Binding-site contacts:
Ligand atom O6 contacts residue GLN116 of chain 1.A at 2.7 Å (h-bond).
Ligand atom C2 contacts residue ALA118 of chain 1.A at 3.7 Å (hydrophobic).
Ligand atom C3 contacts residue GLU78 of chain 1.A at 3.5 Å.
Ligand atom O2 contacts residue ALA118 of chain 1.A at 2.7 Å (h-bond).
Ligand atom C3 contacts residue ARG112 of chain 1.A at 3.8 Å.
Ligand atom C6 contacts residue GLN116 of chain 1.A at 3.6 Å.
Ligand atom O3 contacts residue ARG112 of chain 1.A at 3.2 Å (salt-bridge).
Ligand atom O2 contacts residue GLU78 of chain 1.A at 3.7 Å.
Ligand atom O2 contacts residue LYS85 of chain 1.A at 3.4 Å.
Ligand atom O6 contacts residue TRP26 of chain 1.A at 3.8 Å.
Ligand atom O5 contacts residue ARG112 of chain 1.A at 3.1 Å (salt-bridge).
Ligand atom O3 contacts residue GLU78 of chain 1.A at 2.7 Å (salt-bridge).
Ligand atom O4 contacts residue TYR46 of chain 1.A at 3.6 Å.
Ligand atom C2 contacts residue ARG112 of chain 1.A at 3.6 Å.
Ligand atom C1 contacts residue GLN116 of chain 1.A at 3.8 Å.
Ligand atom O2 contacts residue TRP26 of chain 1.A at 3.8 Å.
Ligand atom C5 contacts residue TYR46 of chain 1.A at 3.6 Å (hydrophobic).
Ligand atom O6 contacts residue TYR46 of chain 1.A at 3.8 Å.
Ligand atom C5 contacts residue TRP26 of chain 1.A at 3.6 Å (hydrophobic).
Ligand atom C1 contacts residue TYR46 of chain 1.A at 3.7 Å (hydrophobic).
Ligand atom O2 contacts residue GLY25 of chain 1.A at 3.7 Å.
Ligand atom C6 contacts residue TRP24 of chain 1.A at 3.5 Å (hydrophobic).
Ligand atom O5 contacts residue GLN116 of chain 1.A at 3.0 Å (h-bond).
Ligand atom O2 contacts residue LYS74 of chain 1.A at 3.8 Å.
Ligand atom O3 contacts residue TRP24 of chain 1.A at 3.6 Å.
Ligand atom C1 contacts residue ARG112 of chain 1.A at 3.7 Å.
Ligand atom C3 contacts residue TYR46 of chain 1.A at 3.9 Å (hydrophobic).
Ligand atom C1 contacts residue TRP26 of chain 1.A at 3.8 Å (hydrophobic).
Ligand atom C2 contacts residue TRP24 of chain 1.A at 3.1 Å (hydrophobic).
Ligand atom O4 contacts residue ARG112 of chain 1.A at 3.0 Å (salt-bridge).
Ligand atom O3 contacts residue GLN116 of chain 1.A at 3.3 Å (h-bond).
Ligand atom O2 contacts residue TRP24 of chain 1.A at 2.7 Å (h-bond).
Ligand atom O4 contacts residue TRP26 of chain 1.A at 3.8 Å.
Ligand atom O3 contacts residue LYS74 of chain 1.A at 2.9 Å (salt-bridge).
Ligand atom C6 contacts residue TRP26 of chain 1.A at 3.6 Å (hydrophobic).
Ligand atom O4 contacts residue GLN116 of chain 1.A at 3.6 Å.
Ligand atom C5 contacts residue TRP24 of chain 1.A at 3.6 Å (hydrophobic).
Ligand atom O6 contacts residue PRO119 of chain 1.A at 3.7 Å.
Ligand atom O6 contacts residue ALA118 of chain 1.A at 2.8 Å (h-bond).
Ligand atom C6 contacts residue ALA118 of chain 1.A at 3.7 Å (hydrophobic).

A protein and the small-molecule ligand that binds it are described below.
Small molecule (SMILES): OC[C@H]1O[C@@H](O[C@H]2[C@H](O)[C@@H](O)[C@H](O[C@H]3[C@H](O)[C@@H](O)[C@H](O[C@H]4[C@H](O)[C@@H](O)[C@H](O[C@H]5[C@H](O)[C@@H](O)[C@H](O[C@H]6[C@H](O)[C@@H](O)[C@@H](O)O[C@@H]6CO)O[C@@H]5CO)O[C@@H]4CO)O[C@@H]3CO)O[C@@H]2CO)[C@H](O)[C@@H](O)[C@@H]1O

Sequence of chain 1.A:
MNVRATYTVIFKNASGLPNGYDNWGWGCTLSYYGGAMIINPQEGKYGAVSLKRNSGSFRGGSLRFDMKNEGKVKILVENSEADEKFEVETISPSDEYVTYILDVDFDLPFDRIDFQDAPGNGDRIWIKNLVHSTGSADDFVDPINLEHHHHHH